Binding-site contacts:
Ligand atom N contacts residue ARG666 of chain 30.X at 3.4 Å.
Ligand atom OD2 contacts residue PRO864 of chain 30.X at 3.6 Å.
Ligand atom N contacts residue GLY42 of chain 30.V at 3.5 Å (h-bond).
Ligand atom CG contacts residue GLU911 of chain 30.X at 3.5 Å.
Ligand atom ND2 contacts residue THR49 of chain 30.V at 3.9 Å.
Ligand atom OD1 contacts residue ASN634 of chain 30.X at 3.2 Å (h-bond).
Ligand atom N contacts residue SER871 of chain 30.X at 3.6 Å.
Ligand atom CE1 contacts residue ARG46 of chain 30.V at 3.7 Å.
Ligand atom CB contacts residue ASN47 of chain 30.V at 3.7 Å.
Ligand atom OD1 contacts residue GLY667 of chain 30.X at 3.3 Å (h-bond).
Ligand atom OD2 contacts residue GLY667 of chain 30.X at 3.7 Å.
Ligand atom CB contacts residue GLU911 of chain 30.X at 3.6 Å.
Ligand atom N contacts residue ARG666 of chain 30.X at 3.4 Å (salt-bridge).
Ligand atom C contacts residue ASN634 of chain 30.X at 3.8 Å.
Ligand atom CB contacts residue GLY42 of chain 30.V at 3.7 Å.
Ligand atom O contacts residue ALA874 of chain 30.X at 3.7 Å.
Ligand atom CB contacts residue PHE913 of chain 30.X at 3.9 Å (hydrophobic).
Ligand atom O contacts residue ASN43 of chain 30.V at 3.6 Å.
Ligand atom CA contacts residue ARG666 of chain 30.X at 3.6 Å.
Ligand atom OD1 contacts residue ARG666 of chain 30.X at 3.7 Å.
Ligand atom CG contacts residue GLY667 of chain 30.X at 3.7 Å.
Ligand atom OG contacts residue ARG46 of chain 30.V at 3.2 Å.
Ligand atom CD2 contacts residue ALA20 of chain 30.V at 3.8 Å (hydrophobic).
Ligand atom C contacts residue ARG666 of chain 30.X at 3.7 Å.
Ligand atom CD1 contacts residue ARG46 of chain 30.V at 3.9 Å.
Ligand atom O contacts residue GLY42 of chain 30.V at 3.5 Å.
Ligand atom OD2 contacts residue GLU911 of chain 30.X at 3.4 Å (salt-bridge).
Ligand atom N contacts residue GLY873 of chain 30.X at 3.8 Å.
Ligand atom OG contacts residue PHE45 of chain 30.V at 3.3 Å (h-bond).
Ligand atom O contacts residue ASN634 of chain 30.X at 3.0 Å (h-bond).
Ligand atom N contacts residue ARG46 of chain 30.V at 3.9 Å.
Ligand atom CB contacts residue ALA874 of chain 30.X at 3.9 Å (hydrophobic).
Ligand atom CD1 contacts residue SER21 of chain 30.V at 3.4 Å.
Ligand atom CG2 contacts residue TYR636 of chain 30.X at 3.8 Å (hydrophobic).
Ligand atom CB contacts residue ARG666 of chain 30.X at 3.9 Å.
Ligand atom O contacts residue ARG46 of chain 30.V at 3.9 Å.
Ligand atom CG contacts residue ASN634 of chain 30.X at 3.9 Å.
Ligand atom CD1 contacts residue ARG666 of chain 30.X at 3.9 Å.
Ligand atom N contacts residue ALA874 of chain 30.X at 3.8 Å.
Ligand atom CD1 contacts residue ARG33 of chain 30.V at 3.8 Å.

Sequence of chain 30.V:
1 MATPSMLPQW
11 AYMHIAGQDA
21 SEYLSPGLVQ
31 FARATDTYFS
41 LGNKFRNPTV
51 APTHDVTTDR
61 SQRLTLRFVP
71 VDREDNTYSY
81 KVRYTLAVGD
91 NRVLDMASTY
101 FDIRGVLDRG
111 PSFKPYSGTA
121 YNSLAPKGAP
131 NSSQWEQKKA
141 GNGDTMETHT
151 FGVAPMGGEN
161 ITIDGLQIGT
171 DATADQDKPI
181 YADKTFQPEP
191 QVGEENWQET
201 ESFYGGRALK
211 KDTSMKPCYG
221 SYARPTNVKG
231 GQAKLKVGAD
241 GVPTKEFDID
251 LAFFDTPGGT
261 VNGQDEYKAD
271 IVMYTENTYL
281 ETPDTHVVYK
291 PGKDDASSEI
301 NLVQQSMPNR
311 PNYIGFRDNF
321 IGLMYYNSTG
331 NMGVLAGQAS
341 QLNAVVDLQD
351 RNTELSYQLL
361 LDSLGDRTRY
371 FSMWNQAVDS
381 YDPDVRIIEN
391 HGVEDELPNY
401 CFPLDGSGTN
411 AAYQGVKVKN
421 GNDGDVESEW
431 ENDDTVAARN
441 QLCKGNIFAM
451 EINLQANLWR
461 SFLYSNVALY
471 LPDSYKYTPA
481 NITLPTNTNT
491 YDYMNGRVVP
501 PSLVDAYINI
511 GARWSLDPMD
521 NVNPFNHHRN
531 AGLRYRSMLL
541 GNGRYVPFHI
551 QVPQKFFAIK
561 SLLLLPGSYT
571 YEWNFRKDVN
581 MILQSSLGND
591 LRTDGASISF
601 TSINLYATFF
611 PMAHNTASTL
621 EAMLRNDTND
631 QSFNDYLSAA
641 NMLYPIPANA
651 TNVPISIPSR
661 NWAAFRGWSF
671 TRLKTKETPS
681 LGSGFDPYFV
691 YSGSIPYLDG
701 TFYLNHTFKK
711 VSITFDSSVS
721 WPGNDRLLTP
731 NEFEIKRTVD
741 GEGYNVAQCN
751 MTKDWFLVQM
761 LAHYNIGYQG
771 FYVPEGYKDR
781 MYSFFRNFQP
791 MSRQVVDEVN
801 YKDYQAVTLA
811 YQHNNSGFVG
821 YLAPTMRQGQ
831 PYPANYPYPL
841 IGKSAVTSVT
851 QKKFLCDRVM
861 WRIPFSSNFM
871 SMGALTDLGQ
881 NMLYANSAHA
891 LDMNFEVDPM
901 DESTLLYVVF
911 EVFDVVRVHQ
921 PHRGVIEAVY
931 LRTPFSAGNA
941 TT

Sequence of chain 30.X:
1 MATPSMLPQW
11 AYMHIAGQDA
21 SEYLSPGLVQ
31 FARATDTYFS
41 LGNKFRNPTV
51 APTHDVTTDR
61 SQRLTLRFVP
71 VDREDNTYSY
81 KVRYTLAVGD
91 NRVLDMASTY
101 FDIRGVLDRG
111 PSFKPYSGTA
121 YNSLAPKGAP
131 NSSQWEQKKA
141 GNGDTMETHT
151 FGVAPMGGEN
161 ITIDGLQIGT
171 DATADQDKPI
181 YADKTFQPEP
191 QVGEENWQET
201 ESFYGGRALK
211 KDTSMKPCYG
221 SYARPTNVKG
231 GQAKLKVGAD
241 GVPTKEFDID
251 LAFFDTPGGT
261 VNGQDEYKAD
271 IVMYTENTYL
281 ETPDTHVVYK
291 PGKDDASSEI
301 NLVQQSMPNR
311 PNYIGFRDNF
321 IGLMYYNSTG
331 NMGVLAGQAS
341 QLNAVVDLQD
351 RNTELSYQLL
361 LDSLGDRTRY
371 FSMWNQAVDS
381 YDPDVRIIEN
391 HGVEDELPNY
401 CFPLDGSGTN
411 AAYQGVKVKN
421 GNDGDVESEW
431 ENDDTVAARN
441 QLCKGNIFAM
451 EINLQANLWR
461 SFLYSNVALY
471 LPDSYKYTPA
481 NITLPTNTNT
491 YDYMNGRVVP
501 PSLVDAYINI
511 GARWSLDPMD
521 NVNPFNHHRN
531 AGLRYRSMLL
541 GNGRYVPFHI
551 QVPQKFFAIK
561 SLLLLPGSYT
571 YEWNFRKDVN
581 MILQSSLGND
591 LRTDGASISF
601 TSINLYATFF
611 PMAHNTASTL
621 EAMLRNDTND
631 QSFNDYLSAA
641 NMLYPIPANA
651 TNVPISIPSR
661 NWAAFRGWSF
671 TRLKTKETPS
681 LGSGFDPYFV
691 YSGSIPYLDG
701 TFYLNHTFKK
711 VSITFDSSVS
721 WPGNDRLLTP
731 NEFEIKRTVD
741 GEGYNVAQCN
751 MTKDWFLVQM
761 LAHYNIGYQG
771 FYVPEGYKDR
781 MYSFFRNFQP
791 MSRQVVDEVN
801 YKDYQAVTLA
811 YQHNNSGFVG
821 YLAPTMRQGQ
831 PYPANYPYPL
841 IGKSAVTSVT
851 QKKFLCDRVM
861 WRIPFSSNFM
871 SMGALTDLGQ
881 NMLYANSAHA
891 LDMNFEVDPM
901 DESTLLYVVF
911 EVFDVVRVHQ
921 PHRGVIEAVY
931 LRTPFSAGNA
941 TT

This protein binds this small molecule.
Small molecule (SMILES): CC[C@H](C)[C@H](NC(=O)[C@@H](N)CC(=O)O)C(=O)N[C@@H](CC(N)=O)C(=O)N[C@@H](Cc1ccccc1)C(=O)N[C@@H](CO)C(=O)N[C@@H](CO)C(=O)N[C@H](C=O)CC(C)C